A protein and the small-molecule ligand that binds it are described below.
Small molecule (SMILES): CC(=O)N[C@@H]1[C@@H](O)[C@H](O)[C@@H](CO)O[C@H]1O

Binding-site contacts:
Ligand atom O7 contacts residue ASN154 of chain 44.B at 4.3 Å.
Ligand atom N2 contacts residue ASN154 of chain 44.B at 2.9 Å.
Ligand atom C4 contacts residue ASN154 of chain 44.B at 4.2 Å.
Ligand atom C4 contacts residue MET151 of chain 44.B at 3.5 Å (hydrophobic).
Ligand atom C7 contacts residue ASN154 of chain 44.B at 3.4 Å.
Ligand atom C3 contacts residue ASN154 of chain 44.B at 3.9 Å.
Ligand atom O3 contacts residue MET151 of chain 44.B at 4.2 Å.
Ligand atom O5 contacts residue ASN154 of chain 44.B at 2.4 Å (h-bond).
Ligand atom C1 contacts residue MET151 of chain 44.B at 4.2 Å (hydrophobic).
Ligand atom C5 contacts residue ASN154 of chain 44.B at 3.7 Å.
Ligand atom C2 contacts residue MET151 of chain 44.B at 4.0 Å (hydrophobic).
Ligand atom C8 contacts residue ASN154 of chain 44.B at 3.0 Å.
Ligand atom O5 contacts residue MET151 of chain 44.B at 3.7 Å.
Ligand atom C3 contacts residue MET151 of chain 44.B at 4.1 Å (hydrophobic).
Ligand atom C1 contacts residue ASN154 of chain 44.B at 1.4 Å.
Ligand atom C5 contacts residue MET151 of chain 44.B at 4.1 Å (hydrophobic).
Ligand atom O4 contacts residue MET151 of chain 44.B at 4.4 Å.
Ligand atom C2 contacts residue ASN154 of chain 44.B at 2.5 Å.

Sequence of chain 44.B:
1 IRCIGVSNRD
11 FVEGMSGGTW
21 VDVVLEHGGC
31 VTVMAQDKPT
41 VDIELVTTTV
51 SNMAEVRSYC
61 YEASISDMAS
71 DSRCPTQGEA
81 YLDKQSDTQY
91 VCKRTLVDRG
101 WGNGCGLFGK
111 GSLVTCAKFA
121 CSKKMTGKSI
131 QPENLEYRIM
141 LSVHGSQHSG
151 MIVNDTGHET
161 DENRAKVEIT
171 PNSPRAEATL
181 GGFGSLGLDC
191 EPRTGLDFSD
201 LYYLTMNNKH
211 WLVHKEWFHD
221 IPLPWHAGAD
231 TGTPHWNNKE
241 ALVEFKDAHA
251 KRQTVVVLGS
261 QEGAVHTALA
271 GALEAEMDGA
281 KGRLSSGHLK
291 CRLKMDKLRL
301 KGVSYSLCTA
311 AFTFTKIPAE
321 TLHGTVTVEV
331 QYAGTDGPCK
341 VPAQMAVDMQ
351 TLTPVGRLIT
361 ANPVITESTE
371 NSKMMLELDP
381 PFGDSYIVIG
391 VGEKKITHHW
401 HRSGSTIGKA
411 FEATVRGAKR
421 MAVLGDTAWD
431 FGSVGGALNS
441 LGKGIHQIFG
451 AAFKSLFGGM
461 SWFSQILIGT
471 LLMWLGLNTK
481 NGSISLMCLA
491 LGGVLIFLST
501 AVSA